Binding-site contacts:
Ligand atom C13 contacts residue ASP93 of chain 1.A at 4.2 Å.
Ligand atom N08 contacts residue ILE96 of chain 1.A at 3.7 Å.
Ligand atom N14 contacts residue ILE96 of chain 1.A at 4.2 Å.
Ligand atom C02 contacts residue VAL30 of chain 1.A at 4.5 Å (hydrophobic).
Ligand atom S06 contacts residue ILE96 of chain 1.A at 4.5 Å.
Ligand atom C04 contacts residue ASN86 of chain 1.A at 4.1 Å.
Ligand atom C12 contacts residue ILE96 of chain 1.A at 4.4 Å (hydrophobic).
Ligand atom C04 contacts residue VAL30 of chain 1.A at 4.2 Å (hydrophobic).
Ligand atom N14 contacts residue ASP93 of chain 1.A at 3.5 Å (salt-bridge).
Ligand atom N09 contacts residue TYR85 of chain 1.A at 4.2 Å.
Ligand atom C15 contacts residue GLY92 of chain 1.A at 4.0 Å.
Ligand atom C02 contacts residue ASN86 of chain 1.A at 4.1 Å.
Ligand atom N08 contacts residue TYR85 of chain 1.A at 4.0 Å.
Ligand atom C12 contacts residue ASP93 of chain 1.A at 3.8 Å.
Ligand atom C07 contacts residue ASN86 of chain 1.A at 3.4 Å.
Ligand atom C07 contacts residue ILE96 of chain 1.A at 3.5 Å (hydrophobic).
Ligand atom N09 contacts residue ASN86 of chain 1.A at 2.5 Å (h-bond).
Ligand atom C05 contacts residue VAL35 of chain 1.A at 4.2 Å (hydrophobic).
Ligand atom C05 contacts residue VAL30 of chain 1.A at 3.8 Å (hydrophobic).
Ligand atom O03 contacts residue ILE96 of chain 1.A at 4.2 Å.
Ligand atom O03 contacts residue ALA82 of chain 1.A at 3.6 Å.
Ligand atom C01 contacts residue PHE31 of chain 1.A at 4.4 Å (hydrophobic).
Ligand atom O11 contacts residue ILE96 of chain 1.A at 4.4 Å.
Ligand atom C01 contacts residue TYR43 of chain 1.A at 4.2 Å (hydrophobic).
Ligand atom C12 contacts residue ASN86 of chain 1.A at 3.5 Å.
Ligand atom C01 contacts residue VAL35 of chain 1.A at 3.9 Å (hydrophobic).
Ligand atom C10 contacts residue ILE96 of chain 1.A at 3.8 Å (hydrophobic).
Ligand atom C15 contacts residue ASP93 of chain 1.A at 2.8 Å.
Ligand atom O03 contacts residue ASN86 of chain 1.A at 3.4 Å (h-bond).
Ligand atom C07 contacts residue TYR85 of chain 1.A at 4.1 Å (hydrophobic).
Ligand atom N09 contacts residue ILE96 of chain 1.A at 3.3 Å.
Ligand atom N14 contacts residue GLY92 of chain 1.A at 3.8 Å.
Ligand atom C01 contacts residue VAL30 of chain 1.A at 4.1 Å (hydrophobic).
Ligand atom N08 contacts residue ASN86 of chain 1.A at 3.1 Å (h-bond).
Ligand atom N14 contacts residue ASN86 of chain 1.A at 4.5 Å.
Ligand atom C15 contacts residue ILE96 of chain 1.A at 3.6 Å (hydrophobic).
Ligand atom C10 contacts residue ASN86 of chain 1.A at 3.5 Å.
Ligand atom C02 contacts residue TYR43 of chain 1.A at 4.4 Å (hydrophobic).
Ligand atom C15 contacts residue ASN86 of chain 1.A at 3.0 Å.

This protein binds this small molecule.
Small molecule (SMILES): CC(=O)c1csc(NC(=O)C2C[NH2+]C2)n1

Sequence of chain 1.A:
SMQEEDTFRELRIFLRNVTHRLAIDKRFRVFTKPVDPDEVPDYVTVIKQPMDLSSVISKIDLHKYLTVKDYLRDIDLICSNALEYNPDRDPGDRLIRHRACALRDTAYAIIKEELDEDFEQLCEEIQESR